This protein binds this small molecule.
Small molecule (SMILES): Nc1nc2c(ncn2[C@@H]2O[C@H](CO[P](=O)(O)C[P](=O)(O)OP(=O)(O)O)[C@@H](O)[C@H]2O)c(=O)[nH]1

Sequence of chain 1.B:
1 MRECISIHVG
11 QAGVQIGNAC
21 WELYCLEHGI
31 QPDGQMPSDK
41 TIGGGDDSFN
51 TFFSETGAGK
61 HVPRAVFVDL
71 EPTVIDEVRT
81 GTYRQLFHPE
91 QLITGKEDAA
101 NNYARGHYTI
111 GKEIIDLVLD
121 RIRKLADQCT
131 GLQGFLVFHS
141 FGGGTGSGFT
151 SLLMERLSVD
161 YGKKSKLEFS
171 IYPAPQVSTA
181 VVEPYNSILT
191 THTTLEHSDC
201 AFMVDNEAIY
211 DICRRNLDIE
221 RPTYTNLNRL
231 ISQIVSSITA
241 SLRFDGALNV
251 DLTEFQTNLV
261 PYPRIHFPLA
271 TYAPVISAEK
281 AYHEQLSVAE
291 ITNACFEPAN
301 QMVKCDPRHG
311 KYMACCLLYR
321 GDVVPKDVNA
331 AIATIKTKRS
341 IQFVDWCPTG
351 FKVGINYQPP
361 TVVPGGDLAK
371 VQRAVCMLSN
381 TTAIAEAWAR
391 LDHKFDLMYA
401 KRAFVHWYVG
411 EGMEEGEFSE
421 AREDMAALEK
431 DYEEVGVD

Binding-site contacts:
Ligand atom N3 contacts residue ILE171 of chain 1.B at 3.1 Å.
Ligand atom O3B contacts residue THR145 of chain 1.B at 3.0 Å (h-bond).
Ligand atom O1G contacts residue MG1 of chain 1.G at 2.1 Å.
Ligand atom O1G contacts residue ASP98 of chain 1.B at 3.1 Å (salt-bridge).
Ligand atom O5' contacts residue SER140 of chain 1.B at 2.8 Å (h-bond).
Ligand atom C5 contacts residue TYR224 of chain 1.B at 2.1 Å (hydrophobic).
Ligand atom O1A contacts residue SER140 of chain 1.B at 2.7 Å (h-bond).
Ligand atom O2B contacts residue GLU71 of chain 1.B at 2.7 Å (salt-bridge).
Ligand atom O2B contacts residue MG1 of chain 1.G at 2.1 Å.
Ligand atom N9 contacts residue TYR224 of chain 1.B at 2.4 Å (h-bond).
Ligand atom C3A contacts residue MG1 of chain 1.G at 2.5 Å.
Ligand atom C8 contacts residue TYR224 of chain 1.B at 2.8 Å (hydrophobic).
Ligand atom PB contacts residue MG1 of chain 1.G at 2.6 Å.
Ligand atom C4 contacts residue TYR224 of chain 1.B at 2.2 Å (hydrophobic).
Ligand atom O1B contacts residue GLY146 of chain 1.B at 3.0 Å (h-bond).
Ligand atom O2G contacts residue ASP98 of chain 1.B at 2.4 Å (salt-bridge).
Ligand atom O2B contacts residue GLY10 of chain 1.B at 3.1 Å.
Ligand atom O1B contacts residue GLY143 of chain 1.B at 2.8 Å.
Ligand atom O1A contacts residue ALA12 of chain 1.B at 2.9 Å (h-bond).
Ligand atom C1' contacts residue ILE171 of chain 1.B at 2.9 Å (hydrophobic).
Ligand atom O6 contacts residue TYR224 of chain 1.B at 2.2 Å.
Ligand atom O2G contacts residue ALA100 of chain 1.B at 2.8 Å (h-bond).
Ligand atom O2B contacts residue GLN11 of chain 1.B at 3.1 Å (h-bond).
Ligand atom O2B contacts residue THR145 of chain 1.B at 3.0 Å (h-bond).
Ligand atom O1B contacts residue SER140 of chain 1.B at 2.8 Å (h-bond).
Ligand atom N7 contacts residue TYR224 of chain 1.B at 2.2 Å.
Ligand atom O1B contacts residue THR145 of chain 1.B at 2.9 Å (h-bond).
Ligand atom O3' contacts residue GLU183 of chain 1.B at 3.1 Å (salt-bridge).
Ligand atom N1 contacts residue TYR224 of chain 1.B at 2.5 Å.
Ligand atom PG contacts residue MG1 of chain 1.G at 3.1 Å.
Ligand atom C6 contacts residue TYR224 of chain 1.B at 2.2 Å (hydrophobic).
Ligand atom O1G contacts residue GLN11 of chain 1.B at 2.7 Å (h-bond).
Ligand atom O5' contacts residue GLY143 of chain 1.B at 2.9 Å.
Ligand atom C3A contacts residue GLY143 of chain 1.B at 3.0 Å.
Ligand atom O2A contacts residue GLN11 of chain 1.B at 2.9 Å (h-bond).
Ligand atom O1A contacts residue GLN11 of chain 1.B at 3.0 Å (h-bond).
Ligand atom O3B contacts residue GLY144 of chain 1.B at 2.9 Å (h-bond).
Ligand atom O3G contacts residue ASN101 of chain 1.B at 2.8 Å (h-bond).
Ligand atom N3 contacts residue TYR224 of chain 1.B at 2.8 Å (h-bond).
Ligand atom O6 contacts residue ASN228 of chain 1.B at 3.1 Å (h-bond).

Sequence of chain 1.A:
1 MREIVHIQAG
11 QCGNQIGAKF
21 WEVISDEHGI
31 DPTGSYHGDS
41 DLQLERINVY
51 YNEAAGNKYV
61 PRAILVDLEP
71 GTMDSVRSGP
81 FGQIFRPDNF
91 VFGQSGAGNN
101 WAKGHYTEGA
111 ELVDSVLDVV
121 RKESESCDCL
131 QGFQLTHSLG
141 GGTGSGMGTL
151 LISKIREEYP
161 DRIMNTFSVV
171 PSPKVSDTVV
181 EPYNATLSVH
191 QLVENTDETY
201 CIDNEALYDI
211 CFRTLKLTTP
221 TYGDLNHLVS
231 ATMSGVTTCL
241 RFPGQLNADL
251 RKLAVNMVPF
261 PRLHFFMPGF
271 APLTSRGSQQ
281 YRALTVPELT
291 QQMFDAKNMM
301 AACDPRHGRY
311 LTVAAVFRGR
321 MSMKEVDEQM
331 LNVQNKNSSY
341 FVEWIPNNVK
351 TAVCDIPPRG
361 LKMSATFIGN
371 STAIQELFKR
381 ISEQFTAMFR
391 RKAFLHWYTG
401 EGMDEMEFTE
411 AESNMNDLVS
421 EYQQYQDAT